Sequence of chain 1.B:
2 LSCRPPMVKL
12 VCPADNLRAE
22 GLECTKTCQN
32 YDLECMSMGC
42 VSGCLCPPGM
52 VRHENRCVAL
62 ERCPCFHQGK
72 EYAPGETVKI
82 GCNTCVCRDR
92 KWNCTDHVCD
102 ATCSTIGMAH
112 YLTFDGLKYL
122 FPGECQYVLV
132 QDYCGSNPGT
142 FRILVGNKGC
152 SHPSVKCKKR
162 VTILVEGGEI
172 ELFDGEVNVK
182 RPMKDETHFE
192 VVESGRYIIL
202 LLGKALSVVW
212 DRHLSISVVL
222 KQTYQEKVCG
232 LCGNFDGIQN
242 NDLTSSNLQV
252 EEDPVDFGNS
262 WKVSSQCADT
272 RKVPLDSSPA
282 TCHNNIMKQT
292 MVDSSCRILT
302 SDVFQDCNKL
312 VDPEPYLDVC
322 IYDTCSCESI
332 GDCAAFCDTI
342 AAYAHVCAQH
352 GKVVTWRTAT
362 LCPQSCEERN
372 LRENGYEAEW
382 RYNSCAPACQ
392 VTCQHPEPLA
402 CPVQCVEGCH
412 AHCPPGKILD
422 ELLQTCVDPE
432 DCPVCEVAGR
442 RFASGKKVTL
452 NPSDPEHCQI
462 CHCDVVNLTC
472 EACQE

The small molecule below binds the protein below.
Small molecule (SMILES): CC(=O)N[C@@H]1[C@@H](O)[C@H](O)[C@@H](CO)O[C@H]1O

Binding-site contacts:
Ligand atom C1 contacts residue ASN384 of chain 1.B at 1.4 Å.
Ligand atom O6 contacts residue PRO388 of chain 1.B at 3.9 Å.
Ligand atom N2 contacts residue ASN384 of chain 1.B at 2.9 Å (h-bond).
Ligand atom C8 contacts residue TYR383 of chain 1.B at 4.4 Å (hydrophobic).
Ligand atom C3 contacts residue ASN384 of chain 1.B at 3.8 Å.
Ligand atom C4 contacts residue ASN384 of chain 1.B at 4.2 Å.
Ligand atom O7 contacts residue ASN384 of chain 1.B at 3.6 Å.
Ligand atom C7 contacts residue ASN384 of chain 1.B at 3.5 Å.
Ligand atom C7 contacts residue TYR383 of chain 1.B at 4.4 Å (hydrophobic).
Ligand atom C2 contacts residue ASN384 of chain 1.B at 2.5 Å.
Ligand atom O6 contacts residue CYS386 of chain 1.B at 4.3 Å.
Ligand atom C5 contacts residue ASN384 of chain 1.B at 3.7 Å.
Ligand atom O7 contacts residue TYR383 of chain 1.B at 4.2 Å.
Ligand atom O5 contacts residue ASN384 of chain 1.B at 2.4 Å (h-bond).